Binding-site contacts:
Ligand atom C7 contacts residue ARG251 of chain 20.E at 4.0 Å.
Ligand atom N2 contacts residue MET223 of chain 20.E at 3.8 Å.
Ligand atom C5 contacts residue ASN225 of chain 20.E at 3.6 Å.
Ligand atom C8 contacts residue MET223 of chain 20.E at 3.3 Å (hydrophobic).
Ligand atom O5 contacts residue ASN225 of chain 20.E at 2.3 Å (h-bond).
Ligand atom O6 contacts residue TYR243 of chain 20.E at 4.0 Å.
Ligand atom O7 contacts residue ASN225 of chain 20.E at 2.9 Å (h-bond).
Ligand atom C3 contacts residue ASN225 of chain 20.E at 3.8 Å.
Ligand atom O3 contacts residue LYS220 of chain 20.E at 3.8 Å.
Ligand atom C8 contacts residue SER252 of chain 20.E at 3.4 Å.
Ligand atom C6 contacts residue LYS220 of chain 20.E at 4.0 Å.
Ligand atom C6 contacts residue ASP283 of chain 20.E at 3.8 Å.
Ligand atom O7 contacts residue ARG251 of chain 20.E at 4.3 Å.
Ligand atom O7 contacts residue SER252 of chain 20.E at 2.9 Å (h-bond).
Ligand atom C5 contacts residue LYS220 of chain 20.E at 4.0 Å.
Ligand atom C2 contacts residue ASN225 of chain 20.E at 2.5 Å.
Ligand atom C5 contacts residue MET223 of chain 20.E at 4.0 Å (hydrophobic).
Ligand atom C7 contacts residue MET223 of chain 20.E at 3.6 Å (hydrophobic).
Ligand atom C2 contacts residue LYS220 of chain 20.E at 3.7 Å.
Ligand atom O3 contacts residue ASP283 of chain 20.E at 4.3 Å.
Ligand atom C2 contacts residue ASP283 of chain 20.E at 3.8 Å.
Ligand atom C1 contacts residue LYS220 of chain 20.E at 4.0 Å.
Ligand atom O5 contacts residue LYS220 of chain 20.E at 3.4 Å.
Ligand atom C3 contacts residue LYS220 of chain 20.E at 4.1 Å.
Ligand atom C4 contacts residue MET223 of chain 20.E at 4.0 Å (hydrophobic).
Ligand atom O7 contacts residue MET223 of chain 20.E at 3.5 Å.
Ligand atom C1 contacts residue ASN225 of chain 20.E at 1.4 Å.
Ligand atom C1 contacts residue LYS220 of chain 20.E at 4.2 Å.
Ligand atom O4 contacts residue MET223 of chain 20.E at 3.7 Å.
Ligand atom O4 contacts residue LYS220 of chain 20.E at 4.2 Å.
Ligand atom C3 contacts residue MET223 of chain 20.E at 3.7 Å (hydrophobic).
Ligand atom C7 contacts residue ASN225 of chain 20.E at 3.2 Å.
Ligand atom O6 contacts residue ASP283 of chain 20.E at 3.8 Å.
Ligand atom C4 contacts residue LYS220 of chain 20.E at 3.4 Å.
Ligand atom C4 contacts residue ASN225 of chain 20.E at 4.2 Å.
Ligand atom N2 contacts residue ASN225 of chain 20.E at 3.0 Å (h-bond).
Ligand atom C8 contacts residue ARG251 of chain 20.E at 3.5 Å.
Ligand atom C7 contacts residue SER252 of chain 20.E at 3.5 Å.
Ligand atom N2 contacts residue LYS220 of chain 20.E at 4.1 Å.
Ligand atom O7 contacts residue LYS220 of chain 20.E at 4.0 Å.

Sequence of chain 20.E:
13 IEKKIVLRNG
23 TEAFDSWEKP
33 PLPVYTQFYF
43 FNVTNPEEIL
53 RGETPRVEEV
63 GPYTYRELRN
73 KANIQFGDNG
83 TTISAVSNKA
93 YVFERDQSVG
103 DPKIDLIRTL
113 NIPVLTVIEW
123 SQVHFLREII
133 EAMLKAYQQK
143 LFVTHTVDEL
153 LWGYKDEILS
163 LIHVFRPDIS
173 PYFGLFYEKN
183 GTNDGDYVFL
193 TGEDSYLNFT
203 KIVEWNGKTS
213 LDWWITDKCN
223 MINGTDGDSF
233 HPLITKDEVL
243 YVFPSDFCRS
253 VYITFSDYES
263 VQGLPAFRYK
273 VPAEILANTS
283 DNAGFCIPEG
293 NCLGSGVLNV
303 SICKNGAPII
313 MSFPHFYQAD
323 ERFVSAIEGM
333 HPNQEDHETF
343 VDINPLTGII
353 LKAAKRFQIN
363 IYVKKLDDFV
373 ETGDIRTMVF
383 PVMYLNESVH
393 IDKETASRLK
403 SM

The protein below binds the small molecule below.
Small molecule (SMILES): CC(=O)N[C@H]1[C@H](O[C@H]2[C@H](O)[C@@H](NC(C)=O)CO[C@@H]2CO)O[C@H](CO)[C@@H](O[C@@H]2O[C@H](CO)[C@@H](O)[C@H](O)[C@@H]2O)[C@@H]1O